Sequence of chain 11.C:
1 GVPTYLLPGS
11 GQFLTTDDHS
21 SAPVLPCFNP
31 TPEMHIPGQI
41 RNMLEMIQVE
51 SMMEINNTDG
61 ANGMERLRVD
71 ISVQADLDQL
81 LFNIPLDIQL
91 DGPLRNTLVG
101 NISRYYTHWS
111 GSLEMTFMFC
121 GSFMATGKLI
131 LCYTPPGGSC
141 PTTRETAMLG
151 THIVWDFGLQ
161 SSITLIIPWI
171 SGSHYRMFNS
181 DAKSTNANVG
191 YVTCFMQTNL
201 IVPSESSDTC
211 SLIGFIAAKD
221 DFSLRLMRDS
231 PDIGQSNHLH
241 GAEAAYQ

Sequence of chain 15.A:
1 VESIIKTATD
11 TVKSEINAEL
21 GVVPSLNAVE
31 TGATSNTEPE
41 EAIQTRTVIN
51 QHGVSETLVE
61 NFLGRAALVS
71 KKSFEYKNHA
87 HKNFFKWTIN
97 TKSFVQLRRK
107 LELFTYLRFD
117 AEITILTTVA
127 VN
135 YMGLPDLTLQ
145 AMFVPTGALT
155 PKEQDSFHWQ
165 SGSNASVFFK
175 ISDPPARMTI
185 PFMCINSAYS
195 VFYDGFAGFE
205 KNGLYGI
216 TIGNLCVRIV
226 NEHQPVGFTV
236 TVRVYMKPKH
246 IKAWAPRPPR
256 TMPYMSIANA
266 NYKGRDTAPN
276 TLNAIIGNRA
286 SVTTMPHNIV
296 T

Sequence of chain 15.C:
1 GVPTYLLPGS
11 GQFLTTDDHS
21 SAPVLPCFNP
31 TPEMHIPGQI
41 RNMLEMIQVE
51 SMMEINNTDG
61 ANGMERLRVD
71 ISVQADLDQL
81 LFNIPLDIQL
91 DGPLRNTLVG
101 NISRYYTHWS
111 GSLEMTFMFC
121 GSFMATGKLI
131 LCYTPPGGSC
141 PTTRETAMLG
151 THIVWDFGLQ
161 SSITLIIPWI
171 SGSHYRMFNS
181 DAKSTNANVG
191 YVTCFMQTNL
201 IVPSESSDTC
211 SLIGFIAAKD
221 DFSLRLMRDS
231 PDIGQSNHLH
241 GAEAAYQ

Binding-site contacts:
Ligand atom C4 contacts residue TYR193 of chain 15.A at 3.9 Å (hydrophobic).
Ligand atom CM2 contacts residue ILE95 of chain 15.A at 4.0 Å (hydrophobic).
Ligand atom F2 contacts residue VAL171 of chain 15.A at 3.9 Å.
Ligand atom CM6 contacts residue TRP93 of chain 15.A at 3.7 Å (hydrophobic).
Ligand atom N1A contacts residue LEU220 of chain 15.A at 3.3 Å.
Ligand atom CM6 contacts residue ILE119 of chain 15.A at 4.0 Å (hydrophobic).
Ligand atom CM2 contacts residue PHE147 of chain 15.A at 3.8 Å (hydrophobic).
Ligand atom F3 contacts residue VAL24 of chain 15.C at 3.3 Å.
Ligand atom C3B contacts residue ILE184 of chain 15.A at 3.5 Å (hydrophobic).
Ligand atom C1B contacts residue ILE95 of chain 15.A at 3.6 Å (hydrophobic).
Ligand atom C6B contacts residue ILE95 of chain 15.A at 4.0 Å (hydrophobic).
Ligand atom CM2 contacts residue ILE184 of chain 15.A at 3.8 Å (hydrophobic).
Ligand atom O1B contacts residue ILE119 of chain 15.A at 3.9 Å.
Ligand atom C2B contacts residue ILE184 of chain 15.A at 3.8 Å (hydrophobic).
Ligand atom N2 contacts residue THR97 of chain 15.A at 3.8 Å.
Ligand atom F1 contacts residue VAL171 of chain 15.A at 3.8 Å.
Ligand atom O1A contacts residue LEU220 of chain 15.A at 3.4 Å.
Ligand atom F2 contacts residue ALA145 of chain 15.A at 2.8 Å.
Ligand atom N3A contacts residue ILE184 of chain 15.A at 3.9 Å.
Ligand atom C5 contacts residue TYR193 of chain 15.A at 4.0 Å (hydrophobic).
Ligand atom C6B contacts residue ILE119 of chain 15.A at 3.8 Å (hydrophobic).
Ligand atom C3A contacts residue LEU220 of chain 15.A at 4.0 Å (hydrophobic).
Ligand atom C2A contacts residue LEU220 of chain 15.A at 3.8 Å (hydrophobic).
Ligand atom C2B contacts residue ILE95 of chain 15.A at 3.8 Å (hydrophobic).
Ligand atom CM6 contacts residue ILE95 of chain 15.A at 3.9 Å (hydrophobic).
Ligand atom C1C contacts residue TYR193 of chain 15.A at 3.9 Å (hydrophobic).
Ligand atom F1 contacts residue MET182 of chain 15.A at 3.2 Å.
Ligand atom F2 contacts residue PHE147 of chain 15.A at 3.8 Å.
Ligand atom CM2 contacts residue ILE217 of chain 15.A at 3.4 Å (hydrophobic).
Ligand atom F3 contacts residue ALA169 of chain 15.A at 3.7 Å.
Ligand atom O1 contacts residue PHE115 of chain 15.A at 3.4 Å.
Ligand atom F3 contacts residue PHE147 of chain 15.A at 3.5 Å.
Ligand atom N1A contacts residue ILE119 of chain 15.A at 3.8 Å.
Ligand atom O1A contacts residue ILE121 of chain 15.A at 3.8 Å.
Ligand atom N3A contacts residue PHE147 of chain 15.A at 3.9 Å.
Ligand atom O1 contacts residue THR97 of chain 15.A at 3.8 Å.
Ligand atom N2 contacts residue PHE115 of chain 15.A at 3.7 Å.
Ligand atom C5B contacts residue ILE119 of chain 15.A at 3.9 Å (hydrophobic).
Ligand atom C4 contacts residue ILE217 of chain 15.A at 4.0 Å (hydrophobic).
Ligand atom F2 contacts residue ALA169 of chain 15.A at 3.6 Å.

This protein binds this small molecule.
Small molecule (SMILES): Cc1cc(CCCOc2c(C)cc(-c3noc(C(F)(F)F)n3)cc2C)on1